Sequence of chain 45.D:
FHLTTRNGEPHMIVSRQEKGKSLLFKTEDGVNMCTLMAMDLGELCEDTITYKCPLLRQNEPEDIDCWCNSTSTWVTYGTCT

Binding-site contacts:
Ligand atom C6 contacts residue THR48 of chain 45.D at 4.4 Å.
Ligand atom O5 contacts residue THR48 of chain 45.D at 4.0 Å.
Ligand atom O7 contacts residue MET126 of chain 45.C at 3.1 Å.
Ligand atom C5 contacts residue NAG1 of chain 45.T at 3.7 Å.
Ligand atom C4 contacts residue NAG1 of chain 45.T at 2.9 Å.
Ligand atom C2 contacts residue ASN75 of chain 45.C at 2.6 Å.
Ligand atom C2 contacts residue NAG1 of chain 45.T at 4.1 Å.
Ligand atom N2 contacts residue ASN75 of chain 45.C at 3.0 Å (h-bond).
Ligand atom C6 contacts residue NAG1 of chain 45.T at 3.4 Å.
Ligand atom C8 contacts residue PHE98 of chain 45.C at 3.6 Å (hydrophobic).
Ligand atom O6 contacts residue ASN75 of chain 45.C at 3.8 Å.
Ligand atom O6 contacts residue GLU46 of chain 45.D at 3.8 Å.
Ligand atom C6 contacts residue CYS45 of chain 45.D at 4.4 Å (hydrophobic).
Ligand atom C3 contacts residue NAG1 of chain 45.T at 3.3 Å.
Ligand atom C5 contacts residue ASN75 of chain 45.C at 3.2 Å.
Ligand atom O7 contacts residue ASN75 of chain 45.C at 3.2 Å (h-bond).
Ligand atom C7 contacts residue ASN75 of chain 45.C at 2.8 Å.
Ligand atom C1 contacts residue ASN75 of chain 45.C at 1.3 Å.
Ligand atom O3 contacts residue NAG1 of chain 45.T at 2.4 Å (h-bond).
Ligand atom O5 contacts residue ASN75 of chain 45.C at 2.1 Å (h-bond).
Ligand atom O6 contacts residue THR48 of chain 45.D at 4.0 Å.
Ligand atom O6 contacts residue NAG1 of chain 45.T at 4.1 Å.
Ligand atom C3 contacts residue ASN75 of chain 45.C at 3.5 Å.
Ligand atom O6 contacts residue CYS45 of chain 45.D at 3.4 Å (h-bond).
Ligand atom C8 contacts residue ASN75 of chain 45.C at 3.0 Å.
Ligand atom O4 contacts residue NAG1 of chain 45.T at 1.6 Å.
Ligand atom C4 contacts residue ASN75 of chain 45.C at 4.0 Å.
Ligand atom C6 contacts residue ASN75 of chain 45.C at 3.8 Å.
Ligand atom C7 contacts residue MET126 of chain 45.C at 3.8 Å (hydrophobic).
Ligand atom C8 contacts residue MET126 of chain 45.C at 3.7 Å (hydrophobic).

Sequence of chain 45.C:
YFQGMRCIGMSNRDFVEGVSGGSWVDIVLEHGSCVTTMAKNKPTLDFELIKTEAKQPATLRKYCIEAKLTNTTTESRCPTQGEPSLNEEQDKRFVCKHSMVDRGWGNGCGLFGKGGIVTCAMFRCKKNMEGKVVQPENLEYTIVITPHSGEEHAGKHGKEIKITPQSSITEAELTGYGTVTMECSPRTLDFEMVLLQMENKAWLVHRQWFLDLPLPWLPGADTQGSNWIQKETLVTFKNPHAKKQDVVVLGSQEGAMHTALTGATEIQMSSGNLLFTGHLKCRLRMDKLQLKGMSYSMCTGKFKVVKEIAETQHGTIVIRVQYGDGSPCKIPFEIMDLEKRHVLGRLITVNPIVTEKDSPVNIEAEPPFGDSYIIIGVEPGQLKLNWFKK

A protein and the small-molecule ligand that binds it are described below.
Small molecule (SMILES): CC(=O)N[C@@H]1[C@@H](O)[C@H](O)[C@@H](CO)O[C@H]1O